Binding-site contacts:
Ligand atom C contacts residue THR88 of chain 26.A at 4.2 Å.
Ligand atom NH2 contacts residue LYS98 of chain 26.A at 2.7 Å (salt-bridge).
Ligand atom C contacts residue LYS234 of chain 30.C at 3.0 Å.
Ligand atom CZ contacts residue SER86 of chain 26.A at 3.2 Å.
Ligand atom CD2 contacts residue ILE84 of chain 26.A at 3.9 Å (hydrophobic).
Ligand atom N contacts residue LYS234 of chain 30.C at 1.5 Å.
Ligand atom NH1 contacts residue SER86 of chain 26.A at 3.4 Å (h-bond).
Ligand atom N contacts residue SER233 of chain 30.C at 3.0 Å (h-bond).
Ligand atom CZ contacts residue LEU87 of chain 26.A at 4.2 Å (hydrophobic).
Ligand atom CA contacts residue LYS234 of chain 30.C at 2.5 Å.
Ligand atom NH2 contacts residue PHE100 of chain 26.A at 2.8 Å (h-bond).
Ligand atom NH2 contacts residue ASN101 of chain 26.A at 3.7 Å.
Ligand atom CZ contacts residue PHE100 of chain 26.A at 4.1 Å (hydrophobic).
Ligand atom CD1 contacts residue ILE84 of chain 26.A at 4.0 Å (hydrophobic).
Ligand atom NE contacts residue SER86 of chain 26.A at 3.6 Å.
Ligand atom CA contacts residue SER86 of chain 26.A at 4.0 Å.
Ligand atom N contacts residue SER86 of chain 26.A at 4.0 Å.
Ligand atom NH2 contacts residue LYS97 of chain 26.A at 3.6 Å (salt-bridge).
Ligand atom CZ contacts residue LYS98 of chain 26.A at 3.7 Å.
Ligand atom NH1 contacts residue THR88 of chain 26.A at 3.8 Å.
Ligand atom NE contacts residue ASN101 of chain 26.A at 3.0 Å (h-bond).
Ligand atom CG contacts residue SER86 of chain 26.A at 4.2 Å.
Ligand atom O contacts residue LYS234 of chain 30.C at 3.4 Å.
Ligand atom CB contacts residue SER86 of chain 26.A at 3.9 Å.
Ligand atom O contacts residue THR88 of chain 26.A at 3.7 Å.
Ligand atom CZ contacts residue ASN101 of chain 26.A at 3.7 Å.
Ligand atom CD contacts residue ASN101 of chain 26.A at 3.2 Å.
Ligand atom C contacts residue LYS98 of chain 26.A at 3.7 Å.
Ligand atom O contacts residue SER86 of chain 26.A at 2.8 Å (h-bond).
Ligand atom CA contacts residue SER233 of chain 30.C at 3.6 Å.
Ligand atom N contacts residue LYS234 of chain 30.C at 3.6 Å.
Ligand atom C contacts residue SER86 of chain 26.A at 3.6 Å.
Ligand atom NH1 contacts residue LEU87 of chain 26.A at 3.9 Å.
Ligand atom NH2 contacts residue SER86 of chain 26.A at 3.5 Å (h-bond).
Ligand atom NH2 contacts residue LEU87 of chain 26.A at 3.9 Å.
Ligand atom O contacts residue LYS98 of chain 26.A at 3.8 Å.
Ligand atom CB contacts residue SER233 of chain 30.C at 4.1 Å.
Ligand atom CD contacts residue SER86 of chain 26.A at 3.5 Å.
Ligand atom NH1 contacts residue LYS98 of chain 26.A at 3.7 Å.
Ligand atom CB contacts residue LYS234 of chain 30.C at 3.9 Å.

Sequence of chain 26.A:
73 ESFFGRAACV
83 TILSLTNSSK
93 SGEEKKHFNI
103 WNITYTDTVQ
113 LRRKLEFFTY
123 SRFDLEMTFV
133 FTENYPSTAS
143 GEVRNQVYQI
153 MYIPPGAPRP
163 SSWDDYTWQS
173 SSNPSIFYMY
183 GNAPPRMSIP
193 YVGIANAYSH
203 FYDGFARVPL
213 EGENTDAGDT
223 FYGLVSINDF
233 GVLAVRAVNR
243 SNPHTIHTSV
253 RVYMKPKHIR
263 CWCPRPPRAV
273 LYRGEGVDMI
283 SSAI

This protein binds this small molecule.
Small molecule (SMILES): CC[C@H](C)[C@H](NC(=O)[C@@H](N)CC(C)C)C(=O)NCC(=O)N[C@@H](CCCN=C(N)N)C(=O)N[C@H](C=O)[C@@H](C)O

Sequence of chain 30.C:
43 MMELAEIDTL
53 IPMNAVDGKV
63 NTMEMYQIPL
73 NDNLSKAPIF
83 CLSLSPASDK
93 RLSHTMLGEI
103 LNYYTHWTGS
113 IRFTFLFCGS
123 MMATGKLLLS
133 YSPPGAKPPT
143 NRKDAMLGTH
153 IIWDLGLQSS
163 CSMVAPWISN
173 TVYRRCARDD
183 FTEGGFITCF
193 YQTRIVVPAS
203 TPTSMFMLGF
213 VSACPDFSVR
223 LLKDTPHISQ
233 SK